Binding-site contacts:
Ligand atom N contacts residue ILE134 of chain 1.A at 4.2 Å.
Ligand atom C2 contacts residue VAL92 of chain 1.A at 4.4 Å (hydrophobic).
Ligand atom C6 contacts residue PHE135 of chain 1.A at 3.7 Å (hydrophobic).
Ligand atom N1 contacts residue ILE134 of chain 1.A at 3.2 Å (h-bond).
Ligand atom N1 contacts residue MET133 of chain 1.A at 3.4 Å.
Ligand atom C3 contacts residue VAL92 of chain 1.A at 4.4 Å (hydrophobic).
Ligand atom O1 contacts residue ILE134 of chain 1.A at 3.1 Å (h-bond).
Ligand atom C2 contacts residue GLN123 of chain 1.A at 3.4 Å.
Ligand atom C7 contacts residue MET133 of chain 1.A at 4.2 Å (hydrophobic).
Ligand atom C5 contacts residue PRO89 of chain 1.A at 3.4 Å (hydrophobic).
Ligand atom C contacts residue PRO89 of chain 1.A at 4.0 Å (hydrophobic).
Ligand atom C contacts residue ALA122 of chain 1.A at 4.2 Å (hydrophobic).
Ligand atom C1 contacts residue GLN123 of chain 1.A at 3.3 Å.
Ligand atom O contacts residue MET133 of chain 1.A at 4.4 Å.
Ligand atom C5 contacts residue VAL92 of chain 1.A at 4.2 Å (hydrophobic).
Ligand atom C3 contacts residue MET133 of chain 1.A at 4.3 Å (hydrophobic).
Ligand atom C3 contacts residue PHE135 of chain 1.A at 4.4 Å (hydrophobic).
Ligand atom N contacts residue MET133 of chain 1.A at 3.5 Å.
Ligand atom N1 contacts residue GLU132 of chain 1.A at 3.9 Å.
Ligand atom C1 contacts residue ALA122 of chain 1.A at 4.3 Å (hydrophobic).
Ligand atom C2 contacts residue MET133 of chain 1.A at 4.1 Å (hydrophobic).
Ligand atom C1 contacts residue VAL92 of chain 1.A at 4.0 Å (hydrophobic).
Ligand atom C6 contacts residue MET133 of chain 1.A at 3.8 Å (hydrophobic).
Ligand atom C contacts residue VAL92 of chain 1.A at 3.8 Å (hydrophobic).
Ligand atom C4 contacts residue PRO89 of chain 1.A at 4.4 Å (hydrophobic).
Ligand atom C7 contacts residue ILE134 of chain 1.A at 3.5 Å (hydrophobic).

Sequence of chain 1.A:
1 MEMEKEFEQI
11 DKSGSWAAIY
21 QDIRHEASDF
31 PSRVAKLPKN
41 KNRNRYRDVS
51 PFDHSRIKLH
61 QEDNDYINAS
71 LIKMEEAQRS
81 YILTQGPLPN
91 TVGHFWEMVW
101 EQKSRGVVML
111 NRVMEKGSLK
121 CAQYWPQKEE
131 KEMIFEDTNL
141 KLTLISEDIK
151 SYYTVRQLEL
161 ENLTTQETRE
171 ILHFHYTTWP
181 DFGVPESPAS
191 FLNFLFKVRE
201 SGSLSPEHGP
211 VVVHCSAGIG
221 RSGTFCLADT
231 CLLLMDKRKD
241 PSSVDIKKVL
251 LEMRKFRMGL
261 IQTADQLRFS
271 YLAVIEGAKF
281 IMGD

The small molecule below binds the protein below.
Small molecule (SMILES): NC(=O)NOCc1ccccc1